Sequence of chain 1.A:
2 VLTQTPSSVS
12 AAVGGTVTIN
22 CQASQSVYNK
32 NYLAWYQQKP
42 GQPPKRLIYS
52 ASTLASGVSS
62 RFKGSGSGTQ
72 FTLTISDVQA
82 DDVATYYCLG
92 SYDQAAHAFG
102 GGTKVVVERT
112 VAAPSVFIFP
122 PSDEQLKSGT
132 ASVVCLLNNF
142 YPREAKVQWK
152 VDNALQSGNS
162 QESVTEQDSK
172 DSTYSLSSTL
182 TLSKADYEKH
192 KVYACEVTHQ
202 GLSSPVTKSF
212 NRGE

Binding-site contacts:
Ligand atom CD1 contacts residue TYR33 of chain 1.A at 3.6 Å (hydrophobic).
Ligand atom CA contacts residue PRO32 of chain 1.B at 3.6 Å (hydrophobic).
Ligand atom O contacts residue PRO32 of chain 1.B at 3.1 Å.
Ligand atom OXT contacts residue GLY96 of chain 1.B at 3.2 Å.
Ligand atom O contacts residue ASN34 of chain 1.B at 2.7 Å (h-bond).
Ligand atom CA contacts residue LEU97 of chain 1.B at 3.7 Å (hydrophobic).
Ligand atom C contacts residue TYR101 of chain 1.B at 3.2 Å (hydrophobic).
Ligand atom C contacts residue GLY96 of chain 1.B at 3.7 Å.
Ligand atom C contacts residue PRO32 of chain 1.B at 3.5 Å (hydrophobic).
Ligand atom CD2 contacts residue ASN99 of chain 1.B at 3.7 Å.
Ligand atom C contacts residue LEU97 of chain 1.B at 3.6 Å (hydrophobic).
Ligand atom OXT contacts residue TYR98 of chain 1.B at 3.1 Å (h-bond).
Ligand atom O contacts residue TYR101 of chain 1.B at 2.3 Å (h-bond).
Ligand atom CB contacts residue ALA96 of chain 1.A at 3.6 Å (hydrophobic).
Ligand atom O contacts residue ALA96 of chain 1.A at 3.2 Å.
Ligand atom C contacts residue ASN34 of chain 1.B at 3.7 Å.
Ligand atom N contacts residue GLN95 of chain 1.A at 3.4 Å (h-bond).
Ligand atom CD1 contacts residue ILE50 of chain 1.B at 3.4 Å (hydrophobic).
Ligand atom OXT contacts residue LEU97 of chain 1.B at 2.9 Å (h-bond).
Ligand atom OE1 contacts residue SER53 of chain 1.B at 3.8 Å.
Ligand atom OE2 contacts residue TRP57 of chain 1.B at 3.7 Å.
Ligand atom CG contacts residue ASN34 of chain 1.B at 3.6 Å.
Ligand atom N contacts residue HIS98 of chain 1.A at 3.7 Å.
Ligand atom CA contacts residue GLN95 of chain 1.A at 3.6 Å.
Ligand atom O contacts residue GLN95 of chain 1.A at 3.4 Å (h-bond).
Ligand atom CG contacts residue TRP57 of chain 1.B at 3.4 Å (hydrophobic).
Ligand atom CD2 contacts residue GLY49 of chain 1.B at 3.6 Å.
Ligand atom CD2 contacts residue TRP46 of chain 1.B at 3.5 Å (hydrophobic).
Ligand atom OE2 contacts residue ASN55 of chain 1.B at 3.2 Å (h-bond).
Ligand atom O contacts residue ASN99 of chain 1.B at 3.5 Å (h-bond).
Ligand atom CA contacts residue TYR33 of chain 1.A at 3.7 Å (hydrophobic).
Ligand atom CD1 contacts residue GLY51 of chain 1.B at 3.3 Å.
Ligand atom OXT contacts residue TYR101 of chain 1.B at 3.4 Å (h-bond).
Ligand atom O contacts residue PRO32 of chain 1.B at 3.8 Å.
Ligand atom CA contacts residue TRP57 of chain 1.B at 3.6 Å (hydrophobic).
Ligand atom OE2 contacts residue SER53 of chain 1.B at 2.7 Å (h-bond).
Ligand atom CD contacts residue SER53 of chain 1.B at 3.6 Å.
Ligand atom OXT contacts residue ASN99 of chain 1.B at 3.3 Å (h-bond).
Ligand atom CD2 contacts residue ASN34 of chain 1.B at 3.4 Å.
Ligand atom CD2 contacts residue ALA96 of chain 1.A at 3.4 Å (hydrophobic).

Sequence of chain 1.B:
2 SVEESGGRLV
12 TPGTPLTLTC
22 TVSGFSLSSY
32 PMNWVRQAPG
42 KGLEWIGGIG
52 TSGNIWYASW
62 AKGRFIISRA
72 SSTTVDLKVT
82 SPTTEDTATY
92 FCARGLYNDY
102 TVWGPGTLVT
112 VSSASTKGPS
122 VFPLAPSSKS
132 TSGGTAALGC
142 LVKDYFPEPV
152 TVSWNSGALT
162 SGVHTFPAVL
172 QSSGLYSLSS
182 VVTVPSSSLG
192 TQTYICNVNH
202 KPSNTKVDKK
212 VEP

This protein binds this small molecule.
Small molecule (SMILES): CC(C)C[C@H](NC(=O)[C@H](CC(C)C)NC(=O)[C@H](CCC(=O)O)NC(=O)[C@@H]1CCCN1C(=O)[C@H](C)N)C(=O)NCC(=O)O